Binding-site contacts:
Ligand atom C9 contacts residue B1S1 of chain 2.D at 0.0 Å.
Ligand atom C15 contacts residue B1S1 of chain 2.D at 0.0 Å.
Ligand atom C20 contacts residue CYS155 of chain 2.A at 2.7 Å (hydrophobic).
Ligand atom C25 contacts residue B1S1 of chain 2.D at 0.0 Å.
Ligand atom C21 contacts residue CYS155 of chain 2.A at 1.8 Å (hydrophobic).
Ligand atom C14 contacts residue B1S1 of chain 2.D at 0.0 Å.
Ligand atom C7 contacts residue GLU176 of chain 2.A at 3.2 Å.
Ligand atom C12 contacts residue B1S1 of chain 2.D at 0.1 Å.
Ligand atom O30 contacts residue B1S1 of chain 2.D at 0.0 Å (h-bond).
Ligand atom N19 contacts residue CYS155 of chain 2.A at 2.9 Å (h-bond).
Ligand atom C13 contacts residue B1S1 of chain 2.D at 0.0 Å.
Ligand atom C2 contacts residue B1S1 of chain 2.D at 0.0 Å.
Ligand atom C3 contacts residue B1S1 of chain 2.D at 0.0 Å.
Ligand atom C17 contacts residue B1S1 of chain 2.D at 0.1 Å.
Ligand atom C7 contacts residue B1S1 of chain 2.D at 0.0 Å.
Ligand atom O10 contacts residue GLU176 of chain 2.A at 3.0 Å (salt-bridge).
Ligand atom C29 contacts residue B1S1 of chain 2.D at 0.0 Å.
Ligand atom C5 contacts residue B1S1 of chain 2.D at 0.0 Å.
Ligand atom N28 contacts residue PHE150 of chain 2.A at 3.1 Å (h-bond).
Ligand atom C4 contacts residue B1S1 of chain 2.D at 0.0 Å.
Ligand atom C16 contacts residue B1S1 of chain 2.D at 0.1 Å.
Ligand atom C21 contacts residue B1S1 of chain 2.D at 0.1 Å.
Ligand atom N11 contacts residue B1S1 of chain 2.D at 0.1 Å (h-bond).
Ligand atom N28 contacts residue B1S1 of chain 2.D at 0.0 Å (h-bond).
Ligand atom C24 contacts residue B1S1 of chain 2.D at 0.0 Å.
Ligand atom O22 contacts residue CYS155 of chain 2.A at 2.8 Å (h-bond).
Ligand atom C20 contacts residue B1S1 of chain 2.D at 0.1 Å.
Ligand atom O30 contacts residue HIS173 of chain 2.A at 2.7 Å (h-bond).
Ligand atom O8 contacts residue B1S1 of chain 2.D at 0.0 Å (h-bond).
Ligand atom O22 contacts residue SER154 of chain 2.A at 3.2 Å (h-bond).
Ligand atom C27 contacts residue B1S1 of chain 2.D at 0.0 Å.
Ligand atom C6 contacts residue B1S1 of chain 2.D at 0.0 Å.
Ligand atom N19 contacts residue B1S1 of chain 2.D at 0.1 Å (h-bond).
Ligand atom N19 contacts residue GLN174 of chain 2.A at 2.9 Å (h-bond).
Ligand atom O22 contacts residue B1S1 of chain 2.D at 1.5 Å.
Ligand atom O18 contacts residue B1S1 of chain 2.D at 0.1 Å (h-bond).
Ligand atom C26 contacts residue B1S1 of chain 2.D at 0.0 Å.
Ligand atom O10 contacts residue B1S1 of chain 2.D at 0.0 Å (h-bond).
Ligand atom C24 contacts residue CYS155 of chain 2.A at 3.2 Å (hydrophobic).
Ligand atom C1 contacts residue B1S1 of chain 2.D at 0.0 Å.

A small-molecule ligand and the protein it binds are described below.
Small molecule (SMILES): CC(C)C[C@H](NC(=O)OCc1ccccc1)C(=O)N[C@@H](C[C@@H]1CCNC1=O)[C@@H](O)S(=O)(=O)O

Sequence of chain 2.A:
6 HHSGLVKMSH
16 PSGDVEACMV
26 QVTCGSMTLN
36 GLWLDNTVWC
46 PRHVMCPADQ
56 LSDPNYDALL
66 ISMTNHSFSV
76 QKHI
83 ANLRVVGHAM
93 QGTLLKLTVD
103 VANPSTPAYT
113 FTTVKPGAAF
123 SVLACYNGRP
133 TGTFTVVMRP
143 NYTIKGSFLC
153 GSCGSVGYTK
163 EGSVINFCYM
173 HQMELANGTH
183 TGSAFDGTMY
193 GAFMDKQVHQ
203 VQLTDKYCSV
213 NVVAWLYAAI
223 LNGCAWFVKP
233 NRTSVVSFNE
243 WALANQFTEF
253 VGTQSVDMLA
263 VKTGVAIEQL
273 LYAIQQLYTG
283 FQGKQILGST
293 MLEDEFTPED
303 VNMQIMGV